Binding-site contacts:
Ligand atom C4 contacts residue TRP1264 of chain 1.A at 3.5 Å (hydrophobic).
Ligand atom N1 contacts residue GLY1321 of chain 1.A at 3.0 Å (h-bond).
Ligand atom O1A contacts residue MG1 of chain 1.I at 2.4 Å.
Ligand atom O3A contacts residue GLY1371 of chain 1.A at 3.4 Å.
Ligand atom O1D contacts residue ASP1426 of chain 1.A at 2.7 Å (salt-bridge).
Ligand atom O2A contacts residue PHE1372 of chain 1.A at 3.5 Å (h-bond).
Ligand atom O5D contacts residue PHE1372 of chain 1.A at 3.4 Å.
Ligand atom C2 contacts residue LEU1319 of chain 1.A at 3.5 Å (hydrophobic).
Ligand atom O2A contacts residue GLU1386 of chain 1.A at 3.5 Å (salt-bridge).
Ligand atom O1A contacts residue MG1 of chain 1.H at 2.2 Å.
Ligand atom O2D contacts residue ASP1330 of chain 1.A at 2.7 Å (salt-bridge).
Ligand atom C4 contacts residue PHE1372 of chain 1.A at 3.5 Å (hydrophobic).
Ligand atom O1A contacts residue MG1 of chain 1.J at 3.4 Å.
Ligand atom O1A contacts residue GLY1370 of chain 1.A at 3.0 Å (h-bond).
Ligand atom O1D contacts residue CYS1424 of chain 1.A at 3.2 Å (h-bond).
Ligand atom O1B contacts residue ARG1360 of chain 1.A at 3.0 Å (salt-bridge).
Ligand atom O4D contacts residue ASP1426 of chain 1.A at 3.3 Å (salt-bridge).
Ligand atom PB contacts residue MG1 of chain 1.H at 3.5 Å.
Ligand atom O2B contacts residue MG1 of chain 1.H at 2.2 Å.
Ligand atom O1A contacts residue GLU1390 of chain 1.A at 2.6 Å (salt-bridge).
Ligand atom PA contacts residue MG1 of chain 1.I at 3.4 Å.
Ligand atom O3A contacts residue PHE1372 of chain 1.A at 3.5 Å.
Ligand atom O2A contacts residue MG1 of chain 1.J at 2.1 Å.
Ligand atom C1D contacts residue ASP1426 of chain 1.A at 3.4 Å.
Ligand atom O2D contacts residue HIS1479 of chain 1.A at 3.1 Å (h-bond).
Ligand atom O1B contacts residue ARG1428 of chain 1.A at 3.3 Å (salt-bridge).
Ligand atom O4D contacts residue ARG1428 of chain 1.A at 2.9 Å (salt-bridge).
Ligand atom O5D contacts residue ARG1428 of chain 1.A at 3.2 Å (salt-bridge).
Ligand atom O2B contacts residue ARG1360 of chain 1.A at 3.2 Å (salt-bridge).
Ligand atom O2B contacts residue GLY1370 of chain 1.A at 2.8 Å (h-bond).
Ligand atom O2A contacts residue GLY1371 of chain 1.A at 3.5 Å.
Ligand atom C3D contacts residue ASP1330 of chain 1.A at 3.2 Å.
Ligand atom O3D contacts residue HIS1479 of chain 1.A at 3.3 Å (h-bond).
Ligand atom PA contacts residue MG1 of chain 1.J at 3.1 Å.
Ligand atom O2' contacts residue TRP1264 of chain 1.A at 3.4 Å.
Ligand atom O1D contacts residue VAL1435 of chain 1.A at 3.4 Å.
Ligand atom C5 contacts residue TRP1264 of chain 1.A at 3.5 Å (hydrophobic).
Ligand atom PA contacts residue MG1 of chain 1.H at 3.5 Å.
Ligand atom N6 contacts residue ASN1326 of chain 1.A at 3.0 Å (h-bond).
Ligand atom O3D contacts residue ASP1330 of chain 1.A at 2.6 Å (salt-bridge).

Sequence of chain 1.A:
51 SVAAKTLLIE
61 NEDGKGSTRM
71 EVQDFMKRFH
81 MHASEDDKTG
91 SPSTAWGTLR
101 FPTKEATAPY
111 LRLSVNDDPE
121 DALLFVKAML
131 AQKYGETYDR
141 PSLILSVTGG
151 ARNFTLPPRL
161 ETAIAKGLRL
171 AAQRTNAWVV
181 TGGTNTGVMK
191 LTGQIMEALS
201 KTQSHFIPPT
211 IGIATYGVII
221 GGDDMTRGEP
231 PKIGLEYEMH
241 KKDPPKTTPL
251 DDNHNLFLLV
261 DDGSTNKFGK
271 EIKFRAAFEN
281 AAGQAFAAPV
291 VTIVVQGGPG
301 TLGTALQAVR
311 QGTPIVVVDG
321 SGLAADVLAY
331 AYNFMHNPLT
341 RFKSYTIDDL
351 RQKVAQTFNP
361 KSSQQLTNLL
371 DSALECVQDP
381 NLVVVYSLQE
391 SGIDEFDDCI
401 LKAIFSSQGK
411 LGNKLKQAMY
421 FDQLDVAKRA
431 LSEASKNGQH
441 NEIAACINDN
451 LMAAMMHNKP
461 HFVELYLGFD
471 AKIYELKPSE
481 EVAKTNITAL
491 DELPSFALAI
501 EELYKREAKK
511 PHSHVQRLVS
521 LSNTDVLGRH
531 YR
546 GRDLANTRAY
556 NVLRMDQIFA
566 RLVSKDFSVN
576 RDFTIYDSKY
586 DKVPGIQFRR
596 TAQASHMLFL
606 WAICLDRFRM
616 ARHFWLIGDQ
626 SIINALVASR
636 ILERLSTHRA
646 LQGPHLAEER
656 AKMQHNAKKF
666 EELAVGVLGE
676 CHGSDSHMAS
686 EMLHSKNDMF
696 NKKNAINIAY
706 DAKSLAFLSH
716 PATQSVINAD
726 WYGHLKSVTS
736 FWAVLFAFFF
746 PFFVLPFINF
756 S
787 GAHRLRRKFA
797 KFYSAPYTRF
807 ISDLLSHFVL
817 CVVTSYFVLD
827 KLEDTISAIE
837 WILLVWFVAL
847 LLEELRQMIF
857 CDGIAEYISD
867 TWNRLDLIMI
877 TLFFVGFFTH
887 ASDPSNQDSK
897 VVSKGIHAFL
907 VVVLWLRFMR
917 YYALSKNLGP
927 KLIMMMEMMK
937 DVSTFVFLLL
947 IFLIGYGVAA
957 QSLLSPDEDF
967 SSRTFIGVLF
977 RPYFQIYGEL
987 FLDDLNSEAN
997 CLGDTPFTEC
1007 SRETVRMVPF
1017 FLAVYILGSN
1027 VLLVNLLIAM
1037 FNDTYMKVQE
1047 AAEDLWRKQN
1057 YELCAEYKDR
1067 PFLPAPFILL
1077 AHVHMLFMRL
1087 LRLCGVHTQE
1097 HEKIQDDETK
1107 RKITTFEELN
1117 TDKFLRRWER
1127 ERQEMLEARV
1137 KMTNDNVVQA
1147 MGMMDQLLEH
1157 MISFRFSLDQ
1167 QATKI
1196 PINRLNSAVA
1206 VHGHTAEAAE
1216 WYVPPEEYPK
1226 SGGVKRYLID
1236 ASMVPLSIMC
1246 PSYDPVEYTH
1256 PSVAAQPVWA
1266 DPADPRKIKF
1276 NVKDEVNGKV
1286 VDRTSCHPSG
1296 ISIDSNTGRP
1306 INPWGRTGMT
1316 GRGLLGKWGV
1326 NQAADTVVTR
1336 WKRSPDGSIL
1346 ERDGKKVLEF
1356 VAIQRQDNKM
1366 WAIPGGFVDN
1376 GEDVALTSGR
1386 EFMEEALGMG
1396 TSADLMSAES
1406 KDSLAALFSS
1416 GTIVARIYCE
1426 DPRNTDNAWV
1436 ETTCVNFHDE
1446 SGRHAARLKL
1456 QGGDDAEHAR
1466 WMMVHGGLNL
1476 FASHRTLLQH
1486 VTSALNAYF

A protein and the small-molecule ligand that binds it are described below.
Small molecule (SMILES): Nc1ncnc2c1ncn2[C@@H]1O[C@H](CO[P](=O)(O)O[P](=O)(O)OC[C@H]2O[C@@H](O)[C@H](O)[C@@H]2O)[C@@H](O)[C@H]1O